This protein binds this small molecule.
Small molecule (SMILES): CC(=O)N[C@@H]1[C@@H](O)[C@H](O)[C@@H](CO)O[C@H]1O

Binding-site contacts:
Ligand atom C4 contacts residue ASN470 of chain 1.A at 4.3 Å.
Ligand atom C8 contacts residue SER471 of chain 1.A at 4.1 Å.
Ligand atom N2 contacts residue SER471 of chain 1.A at 4.2 Å.
Ligand atom O5 contacts residue ASN470 of chain 1.A at 2.5 Å (h-bond).
Ligand atom C3 contacts residue ASN470 of chain 1.A at 3.9 Å.
Ligand atom C8 contacts residue ASP473 of chain 1.A at 3.9 Å.
Ligand atom C8 contacts residue GLY474 of chain 1.A at 4.1 Å.
Ligand atom C5 contacts residue ASN470 of chain 1.A at 3.7 Å.
Ligand atom C1 contacts residue ASN470 of chain 1.A at 1.5 Å.
Ligand atom N2 contacts residue ASN470 of chain 1.A at 2.9 Å (h-bond).
Ligand atom C2 contacts residue ASN470 of chain 1.A at 2.6 Å.
Ligand atom C7 contacts residue ASN470 of chain 1.A at 4.1 Å.

Sequence of chain 1.A:
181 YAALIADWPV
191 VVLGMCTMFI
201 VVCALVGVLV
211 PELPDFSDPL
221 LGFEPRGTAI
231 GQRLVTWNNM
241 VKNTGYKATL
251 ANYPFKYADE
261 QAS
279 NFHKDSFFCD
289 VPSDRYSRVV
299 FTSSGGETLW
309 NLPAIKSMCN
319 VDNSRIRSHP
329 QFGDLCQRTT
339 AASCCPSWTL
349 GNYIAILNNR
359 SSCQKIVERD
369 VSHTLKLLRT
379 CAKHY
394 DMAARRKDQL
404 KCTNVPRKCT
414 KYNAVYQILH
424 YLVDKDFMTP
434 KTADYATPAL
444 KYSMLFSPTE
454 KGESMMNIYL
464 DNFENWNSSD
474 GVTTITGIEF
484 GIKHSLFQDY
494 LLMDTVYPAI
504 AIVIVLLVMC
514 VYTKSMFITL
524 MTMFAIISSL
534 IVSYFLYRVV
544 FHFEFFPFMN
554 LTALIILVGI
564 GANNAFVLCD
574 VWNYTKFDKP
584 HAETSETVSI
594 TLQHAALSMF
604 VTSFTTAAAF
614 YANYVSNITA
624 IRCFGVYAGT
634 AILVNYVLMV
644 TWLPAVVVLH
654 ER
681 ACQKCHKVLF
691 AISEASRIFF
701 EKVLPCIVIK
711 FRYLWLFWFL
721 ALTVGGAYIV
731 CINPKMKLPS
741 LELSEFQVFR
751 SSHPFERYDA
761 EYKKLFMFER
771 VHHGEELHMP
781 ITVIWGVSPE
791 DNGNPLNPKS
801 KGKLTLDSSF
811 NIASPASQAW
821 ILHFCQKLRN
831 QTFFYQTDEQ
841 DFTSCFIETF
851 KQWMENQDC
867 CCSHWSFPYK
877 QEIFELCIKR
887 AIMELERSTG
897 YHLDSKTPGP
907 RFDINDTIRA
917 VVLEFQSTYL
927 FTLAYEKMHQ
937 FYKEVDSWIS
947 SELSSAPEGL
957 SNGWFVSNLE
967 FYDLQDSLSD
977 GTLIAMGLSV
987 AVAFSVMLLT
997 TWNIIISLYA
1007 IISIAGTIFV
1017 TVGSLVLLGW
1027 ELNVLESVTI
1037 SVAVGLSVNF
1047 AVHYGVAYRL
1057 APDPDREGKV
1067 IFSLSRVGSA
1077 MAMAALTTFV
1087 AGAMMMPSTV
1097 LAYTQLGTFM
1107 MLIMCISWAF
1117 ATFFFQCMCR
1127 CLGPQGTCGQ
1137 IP